This protein binds this small molecule.
Small molecule (SMILES): CNCCN(C)c1cncc(CCc2cc(C)cc(N)n2)c1

Binding-site contacts:
Ligand atom N20 contacts residue HEM1 of chain 2.B at 2.8 Å (h-bond).
Ligand atom C05 contacts residue ILE218 of chain 2.A at 3.7 Å (hydrophobic).
Ligand atom C02 contacts residue HEM1 of chain 2.B at 3.7 Å.
Ligand atom C18 contacts residue ASN248 of chain 2.A at 3.7 Å.
Ligand atom N02 contacts residue HEM1 of chain 2.B at 3.4 Å.
Ligand atom C15 contacts residue HEM1 of chain 2.B at 3.2 Å.
Ligand atom N11 contacts residue HIS128 of chain 2.A at 2.8 Å (h-bond).
Ligand atom N17 contacts residue ASN248 of chain 2.A at 3.6 Å (h-bond).
Ligand atom C06 contacts residue GLU243 of chain 2.A at 3.5 Å.
Ligand atom C19 contacts residue ARG247 of chain 2.A at 3.8 Å.
Ligand atom C12 contacts residue GLN129 of chain 2.A at 2.9 Å.
Ligand atom N02 contacts residue TYR239 of chain 2.A at 3.7 Å.
Ligand atom C08 contacts residue ILE218 of chain 2.A at 3.7 Å (hydrophobic).
Ligand atom C07 contacts residue PHE235 of chain 2.A at 3.6 Å (hydrophobic).
Ligand atom C07 contacts residue ASN236 of chain 2.A at 3.7 Å.
Ligand atom C08 contacts residue HEM1 of chain 2.B at 3.5 Å.
Ligand atom C08 contacts residue GLU243 of chain 2.A at 3.5 Å.
Ligand atom C14 contacts residue GLU243 of chain 2.A at 3.8 Å.
Ligand atom C21 contacts residue H4B1 of chain 2.C at 3.3 Å.
Ligand atom C07 contacts residue HEM1 of chain 2.B at 3.3 Å.
Ligand atom C16 contacts residue HEM1 of chain 2.B at 3.8 Å.
Ligand atom C18 contacts residue ARG254 of chain 2.A at 3.5 Å.
Ligand atom C21 contacts residue HEM1 of chain 2.B at 3.5 Å.
Ligand atom N11 contacts residue GLN129 of chain 2.A at 3.4 Å (h-bond).
Ligand atom C07 contacts residue GLY237 of chain 2.A at 3.4 Å.
Ligand atom C03 contacts residue HEM1 of chain 2.B at 3.5 Å.
Ligand atom C13 contacts residue GLN129 of chain 2.A at 3.4 Å.
Ligand atom C09 contacts residue GLU243 of chain 2.A at 3.8 Å.
Ligand atom C12 contacts residue HIS128 of chain 2.A at 3.2 Å.
Ligand atom N02 contacts residue TRP238 of chain 2.A at 2.8 Å (h-bond).
Ligand atom N02 contacts residue GLU243 of chain 2.A at 2.9 Å (salt-bridge).
Ligand atom C17 contacts residue HEM1 of chain 2.B at 3.7 Å.
Ligand atom C17 contacts residue ASN248 of chain 2.A at 3.5 Å.
Ligand atom C02 contacts residue GLU243 of chain 2.A at 3.6 Å.
Ligand atom C19 contacts residue H4B1 of chain 2.C at 3.5 Å.
Ligand atom N20 contacts residue H4B1 of chain 2.C at 2.8 Å (h-bond).
Ligand atom N17 contacts residue HEM1 of chain 2.B at 3.4 Å (h-bond).
Ligand atom C13 contacts residue HEM1 of chain 2.B at 3.8 Å.
Ligand atom C14 contacts residue HEM1 of chain 2.B at 3.1 Å.
Ligand atom N01 contacts residue GLU243 of chain 2.A at 2.7 Å (salt-bridge).

Sequence of chain 2.A:
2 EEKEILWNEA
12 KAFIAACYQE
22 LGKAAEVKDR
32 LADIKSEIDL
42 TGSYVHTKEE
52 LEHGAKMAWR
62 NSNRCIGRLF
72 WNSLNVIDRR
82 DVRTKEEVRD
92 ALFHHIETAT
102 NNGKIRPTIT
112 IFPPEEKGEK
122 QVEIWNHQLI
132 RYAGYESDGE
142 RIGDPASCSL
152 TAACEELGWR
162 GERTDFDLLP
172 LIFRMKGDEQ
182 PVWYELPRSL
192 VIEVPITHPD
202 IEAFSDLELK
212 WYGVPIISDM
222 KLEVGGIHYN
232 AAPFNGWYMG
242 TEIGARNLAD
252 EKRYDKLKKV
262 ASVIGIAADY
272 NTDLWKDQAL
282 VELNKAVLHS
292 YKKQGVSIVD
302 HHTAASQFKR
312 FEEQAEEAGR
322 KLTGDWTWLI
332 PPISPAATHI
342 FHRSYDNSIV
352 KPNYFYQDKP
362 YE